Binding-site contacts:
Ligand atom CA contacts residue ALA248 of chain 1.A at 4.5 Å (hydrophobic).
Ligand atom C contacts residue ILE251 of chain 1.A at 4.4 Å (hydrophobic).
Ligand atom CA contacts residue ILE251 of chain 1.A at 3.7 Å (hydrophobic).
Ligand atom OXT contacts residue ILE251 of chain 1.A at 4.1 Å.
Ligand atom N contacts residue ILE251 of chain 1.A at 4.4 Å.

Sequence of chain 1.A:
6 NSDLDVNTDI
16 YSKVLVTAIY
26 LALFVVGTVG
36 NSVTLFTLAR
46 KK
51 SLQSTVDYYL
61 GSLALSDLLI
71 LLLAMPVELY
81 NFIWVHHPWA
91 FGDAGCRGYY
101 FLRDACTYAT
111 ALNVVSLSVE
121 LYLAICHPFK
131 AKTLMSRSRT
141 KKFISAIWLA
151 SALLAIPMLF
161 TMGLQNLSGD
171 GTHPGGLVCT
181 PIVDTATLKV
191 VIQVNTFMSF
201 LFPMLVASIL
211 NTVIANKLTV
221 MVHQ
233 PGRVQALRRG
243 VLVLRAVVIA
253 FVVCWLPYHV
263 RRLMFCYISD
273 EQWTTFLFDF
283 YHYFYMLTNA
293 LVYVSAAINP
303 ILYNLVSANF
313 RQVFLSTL

This protein binds this small molecule.
Small molecule (SMILES): NCC(=O)O